The small molecule below binds the protein below.
Small molecule (SMILES): Cc1cc(CCCCCOc2ccc(C3=N[C@@H](C)CO3)cc2)on1

Sequence of chain 6.C:
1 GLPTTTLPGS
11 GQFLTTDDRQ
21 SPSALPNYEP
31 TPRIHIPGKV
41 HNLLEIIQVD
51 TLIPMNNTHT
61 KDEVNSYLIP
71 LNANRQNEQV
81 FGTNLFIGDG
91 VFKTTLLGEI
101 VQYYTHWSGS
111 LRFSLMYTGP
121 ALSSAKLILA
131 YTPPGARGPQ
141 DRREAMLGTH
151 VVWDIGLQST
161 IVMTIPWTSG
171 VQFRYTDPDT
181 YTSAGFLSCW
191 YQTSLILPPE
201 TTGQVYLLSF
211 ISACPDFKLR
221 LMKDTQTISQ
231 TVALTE

Sequence of chain 10.A:
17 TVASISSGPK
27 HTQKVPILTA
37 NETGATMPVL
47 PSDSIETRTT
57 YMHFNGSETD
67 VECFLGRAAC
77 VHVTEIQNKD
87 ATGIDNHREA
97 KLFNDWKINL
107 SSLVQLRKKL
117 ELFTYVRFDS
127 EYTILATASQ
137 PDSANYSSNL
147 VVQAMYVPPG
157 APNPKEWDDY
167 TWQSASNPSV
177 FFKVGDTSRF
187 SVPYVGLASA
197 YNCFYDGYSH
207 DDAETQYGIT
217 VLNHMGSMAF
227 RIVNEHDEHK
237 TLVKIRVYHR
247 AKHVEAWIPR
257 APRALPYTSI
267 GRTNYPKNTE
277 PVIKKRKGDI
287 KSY

Sequence of chain 10.C:
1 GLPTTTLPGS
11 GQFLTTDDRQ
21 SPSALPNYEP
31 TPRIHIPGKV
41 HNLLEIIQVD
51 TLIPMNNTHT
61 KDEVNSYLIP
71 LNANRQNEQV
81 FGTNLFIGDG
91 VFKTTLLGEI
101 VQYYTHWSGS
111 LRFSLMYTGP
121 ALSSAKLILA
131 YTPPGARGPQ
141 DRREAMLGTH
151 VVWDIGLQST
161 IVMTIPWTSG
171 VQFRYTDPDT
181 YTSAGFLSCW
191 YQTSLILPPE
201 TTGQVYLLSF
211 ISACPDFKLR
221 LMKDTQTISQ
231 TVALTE

Binding-site contacts:
Ligand atom CM1 contacts residue VAL176 of chain 10.A at 3.4 Å (hydrophobic).
Ligand atom C2A contacts residue PHE186 of chain 10.A at 3.6 Å (hydrophobic).
Ligand atom C5A contacts residue VAL176 of chain 10.A at 3.8 Å (hydrophobic).
Ligand atom C1B contacts residue TYR128 of chain 10.A at 3.7 Å (hydrophobic).
Ligand atom N3A contacts residue ALA24 of chain 10.C at 3.9 Å.
Ligand atom C5A contacts residue PHE186 of chain 10.A at 3.7 Å (hydrophobic).
Ligand atom C4B contacts residue PHE186 of chain 10.A at 3.9 Å (hydrophobic).
Ligand atom C3 contacts residue ASN219 of chain 10.A at 3.9 Å.
Ligand atom C6B contacts residue ILE104 of chain 10.A at 3.6 Å (hydrophobic).
Ligand atom C4 contacts residue LEU106 of chain 10.A at 3.6 Å (hydrophobic).
Ligand atom O1 contacts residue ASN219 of chain 10.A at 3.9 Å.
Ligand atom CM1 contacts residue SER175 of chain 10.A at 3.9 Å.
Ligand atom C2A contacts residue TYR152 of chain 10.A at 3.8 Å (hydrophobic).
Ligand atom C1C contacts residue LEU106 of chain 10.A at 3.6 Å (hydrophobic).
Ligand atom C3B contacts residue TYR152 of chain 10.A at 3.6 Å (hydrophobic).
Ligand atom C5B contacts residue PHE186 of chain 10.A at 3.9 Å (hydrophobic).
Ligand atom C5B contacts residue MET224 of chain 10.A at 3.2 Å (hydrophobic).
Ligand atom N3A contacts residue PRO174 of chain 10.A at 3.9 Å.
Ligand atom C4A contacts residue PRO174 of chain 10.A at 3.4 Å (hydrophobic).
Ligand atom N2 contacts residue ASN219 of chain 10.A at 3.0 Å (h-bond).
Ligand atom C5 contacts residue LEU106 of chain 10.A at 3.8 Å (hydrophobic).
Ligand atom C2B contacts residue VAL188 of chain 10.A at 3.3 Å (hydrophobic).
Ligand atom O1A contacts residue PHE186 of chain 10.A at 3.2 Å.
Ligand atom C4C contacts residue VAL191 of chain 10.A at 3.3 Å (hydrophobic).
Ligand atom C4 contacts residue PHE124 of chain 10.A at 3.9 Å (hydrophobic).
Ligand atom C1B contacts residue ILE104 of chain 10.A at 4.0 Å (hydrophobic).
Ligand atom C4 contacts residue TYR197 of chain 10.A at 3.9 Å (hydrophobic).
Ligand atom C5C contacts residue VAL191 of chain 10.A at 3.7 Å (hydrophobic).
Ligand atom CM1 contacts residue LEU14 of chain 6.C at 3.3 Å (hydrophobic).
Ligand atom C4C contacts residue TYR197 of chain 10.A at 4.0 Å (hydrophobic).
Ligand atom C3C contacts residue TYR128 of chain 10.A at 3.3 Å (hydrophobic).
Ligand atom C3B contacts residue VAL188 of chain 10.A at 3.5 Å (hydrophobic).
Ligand atom C4B contacts residue TYR152 of chain 10.A at 4.0 Å (hydrophobic).
Ligand atom C6B contacts residue MET224 of chain 10.A at 3.6 Å (hydrophobic).
Ligand atom C6B contacts residue TYR128 of chain 10.A at 3.4 Å (hydrophobic).
Ligand atom C2C contacts residue TYR197 of chain 10.A at 3.8 Å (hydrophobic).
Ligand atom O1B contacts residue TYR128 of chain 10.A at 3.4 Å (h-bond).
Ligand atom C1B contacts residue VAL188 of chain 10.A at 3.7 Å (hydrophobic).
Ligand atom CM1 contacts residue PRO174 of chain 10.A at 3.8 Å (hydrophobic).
Ligand atom N3A contacts residue TYR152 of chain 10.A at 3.6 Å.